This small molecule binds to this protein.
Small molecule (SMILES): CC(=O)N[C@H]1[C@H](O[C@H]2[C@H](O)[C@@H](NC(C)=O)CO[C@@H]2CO)O[C@H](CO)[C@@H](O)[C@@H]1O

Binding-site contacts:
Ligand atom C3 contacts residue SER54 of chain 1.B at 3.3 Å.
Ligand atom C1 contacts residue ALA103 of chain 1.B at 4.1 Å (hydrophobic).
Ligand atom C7 contacts residue SER54 of chain 1.B at 3.4 Å.
Ligand atom C3 contacts residue ASN53 of chain 1.B at 4.0 Å.
Ligand atom C6 contacts residue ALA138 of chain 1.B at 4.3 Å (hydrophobic).
Ligand atom O3 contacts residue SER54 of chain 1.B at 3.9 Å.
Ligand atom O5 contacts residue ASN53 of chain 1.B at 2.4 Å (h-bond).
Ligand atom N2 contacts residue PHE101 of chain 1.B at 3.3 Å (h-bond).
Ligand atom O5 contacts residue ALA103 of chain 1.B at 3.6 Å.
Ligand atom O7 contacts residue ARG102 of chain 1.B at 3.8 Å.
Ligand atom C7 contacts residue ASN53 of chain 1.B at 4.1 Å.
Ligand atom N2 contacts residue SER54 of chain 1.B at 2.5 Å (h-bond).
Ligand atom C8 contacts residue SER54 of chain 1.B at 3.4 Å.
Ligand atom C5 contacts residue ASN53 of chain 1.B at 3.5 Å.
Ligand atom O6 contacts residue ALA103 of chain 1.B at 4.1 Å.
Ligand atom C7 contacts residue PHE101 of chain 1.B at 3.5 Å (hydrophobic).
Ligand atom C6 contacts residue VAL137 of chain 1.B at 4.3 Å (hydrophobic).
Ligand atom C5 contacts residue VAL137 of chain 1.B at 4.3 Å (hydrophobic).
Ligand atom O5 contacts residue VAL137 of chain 1.B at 3.8 Å.
Ligand atom C2 contacts residue SER54 of chain 1.B at 3.3 Å.
Ligand atom N2 contacts residue ASN53 of chain 1.B at 3.1 Å (h-bond).
Ligand atom C1 contacts residue PHE101 of chain 1.B at 3.6 Å (hydrophobic).
Ligand atom C1 contacts residue ARG102 of chain 1.B at 4.2 Å.
Ligand atom O7 contacts residue SER54 of chain 1.B at 4.5 Å.
Ligand atom C2 contacts residue ARG102 of chain 1.B at 4.4 Å.
Ligand atom C4 contacts residue ASN53 of chain 1.B at 4.3 Å.
Ligand atom O7 contacts residue PHE101 of chain 1.B at 2.9 Å (h-bond).
Ligand atom C2 contacts residue PHE101 of chain 1.B at 3.8 Å (hydrophobic).
Ligand atom C5 contacts residue ALA138 of chain 1.B at 4.3 Å (hydrophobic).
Ligand atom C1 contacts residue VAL137 of chain 1.B at 4.2 Å (hydrophobic).
Ligand atom O7 contacts residue ASN53 of chain 1.B at 4.2 Å.
Ligand atom C1 contacts residue SER54 of chain 1.B at 3.8 Å.
Ligand atom C2 contacts residue ASN53 of chain 1.B at 2.8 Å.
Ligand atom O5 contacts residue ARG102 of chain 1.B at 4.4 Å.
Ligand atom C6 contacts residue ALA103 of chain 1.B at 4.2 Å (hydrophobic).
Ligand atom C1 contacts residue ASN53 of chain 1.B at 1.5 Å.

Sequence of chain 1.B:
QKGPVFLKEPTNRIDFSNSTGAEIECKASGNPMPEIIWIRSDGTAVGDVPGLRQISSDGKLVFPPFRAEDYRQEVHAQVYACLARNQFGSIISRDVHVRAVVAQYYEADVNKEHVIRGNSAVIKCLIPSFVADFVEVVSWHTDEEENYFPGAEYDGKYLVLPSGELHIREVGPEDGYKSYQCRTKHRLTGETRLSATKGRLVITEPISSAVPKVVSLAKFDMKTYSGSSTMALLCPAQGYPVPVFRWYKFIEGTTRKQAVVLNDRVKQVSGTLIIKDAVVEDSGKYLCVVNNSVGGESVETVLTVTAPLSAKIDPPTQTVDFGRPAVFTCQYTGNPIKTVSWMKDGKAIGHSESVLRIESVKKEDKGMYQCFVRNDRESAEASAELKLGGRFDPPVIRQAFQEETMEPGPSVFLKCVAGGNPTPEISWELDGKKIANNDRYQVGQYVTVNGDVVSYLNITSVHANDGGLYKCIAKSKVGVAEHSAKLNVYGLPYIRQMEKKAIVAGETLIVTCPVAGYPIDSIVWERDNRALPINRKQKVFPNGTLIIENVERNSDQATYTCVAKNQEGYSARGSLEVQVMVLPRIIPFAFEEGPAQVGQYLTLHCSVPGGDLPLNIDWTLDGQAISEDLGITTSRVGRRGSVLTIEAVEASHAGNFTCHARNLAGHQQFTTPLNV